A small-molecule ligand and the protein it binds are described below.
Small molecule (SMILES): NS(=O)(=O)c1ccc(O)c(NC(=O)NCCc2ccccn2)c1

Binding-site contacts:
Ligand atom CAV contacts residue PRO198 of chain 1.A at 3.6 Å (hydrophobic).
Ligand atom NAJ contacts residue HIS91 of chain 1.A at 3.1 Å (h-bond).
Ligand atom CAM contacts residue THR196 of chain 1.A at 3.4 Å.
Ligand atom CAP contacts residue PRO197 of chain 1.A at 3.7 Å (hydrophobic).
Ligand atom OAK contacts residue PHE127 of chain 1.A at 3.3 Å.
Ligand atom CAA contacts residue VAL118 of chain 1.A at 3.8 Å (hydrophobic).
Ligand atom OAH contacts residue HIS91 of chain 1.A at 3.4 Å.
Ligand atom CAD contacts residue THR196 of chain 1.A at 3.3 Å.
Ligand atom OAH contacts residue ZN1 of chain 1.B at 3.0 Å.
Ligand atom CAA contacts residue GLN89 of chain 1.A at 3.9 Å.
Ligand atom NAN contacts residue THR196 of chain 1.A at 3.6 Å.
Ligand atom OAI contacts residue LEU194 of chain 1.A at 3.2 Å.
Ligand atom NAL contacts residue THR196 of chain 1.A at 2.9 Å (h-bond).
Ligand atom NAL contacts residue LEU194 of chain 1.A at 3.8 Å.
Ligand atom SAG contacts residue THR195 of chain 1.A at 3.8 Å.
Ligand atom OAH contacts residue TRP205 of chain 1.A at 3.8 Å.
Ligand atom OAI contacts residue SER193 of chain 1.A at 3.8 Å.
Ligand atom NAJ contacts residue HIS116 of chain 1.A at 3.4 Å (h-bond).
Ligand atom CAA contacts residue LEU194 of chain 1.A at 3.8 Å (hydrophobic).
Ligand atom OAI contacts residue TRP205 of chain 1.A at 3.3 Å.
Ligand atom OAH contacts residue VAL139 of chain 1.A at 3.6 Å.
Ligand atom CAT contacts residue PRO198 of chain 1.A at 3.8 Å (hydrophobic).
Ligand atom CAD contacts residue LEU194 of chain 1.A at 3.9 Å (hydrophobic).
Ligand atom NAW contacts residue PRO198 of chain 1.A at 3.8 Å.
Ligand atom NAJ contacts residue HIS93 of chain 1.A at 3.3 Å (h-bond).
Ligand atom SAG contacts residue HIS116 of chain 1.A at 3.9 Å.
Ligand atom CAC contacts residue THR196 of chain 1.A at 3.5 Å.
Ligand atom NAL contacts residue PRO197 of chain 1.A at 3.9 Å.
Ligand atom CAP contacts residue HIS61 of chain 1.A at 3.8 Å.
Ligand atom NAN contacts residue PRO197 of chain 1.A at 2.9 Å (h-bond).
Ligand atom OAI contacts residue THR195 of chain 1.A at 2.9 Å (h-bond).
Ligand atom CAM contacts residue PRO197 of chain 1.A at 3.9 Å (hydrophobic).
Ligand atom CAF contacts residue VAL118 of chain 1.A at 3.7 Å (hydrophobic).
Ligand atom OAH contacts residue HIS116 of chain 1.A at 3.2 Å (h-bond).
Ligand atom CAF contacts residue LEU194 of chain 1.A at 3.9 Å (hydrophobic).
Ligand atom CAB contacts residue LEU194 of chain 1.A at 3.8 Å (hydrophobic).
Ligand atom NAJ contacts residue THR195 of chain 1.A at 2.8 Å (h-bond).
Ligand atom SAG contacts residue ZN1 of chain 1.B at 3.0 Å.
Ligand atom NAJ contacts residue ZN1 of chain 1.B at 1.9 Å.
Ligand atom CAU contacts residue PRO198 of chain 1.A at 3.5 Å (hydrophobic).

Sequence of chain 1.A:
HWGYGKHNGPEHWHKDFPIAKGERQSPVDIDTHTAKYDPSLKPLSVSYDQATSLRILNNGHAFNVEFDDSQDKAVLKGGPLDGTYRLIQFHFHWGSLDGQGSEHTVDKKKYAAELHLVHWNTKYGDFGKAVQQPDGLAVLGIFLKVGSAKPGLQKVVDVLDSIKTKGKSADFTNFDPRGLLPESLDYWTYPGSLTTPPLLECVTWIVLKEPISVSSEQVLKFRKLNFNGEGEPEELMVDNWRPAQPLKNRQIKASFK